Binding-site contacts:
Ligand atom C25 contacts residue TYR311 of chain 1.D at 3.9 Å (hydrophobic).
Ligand atom C02 contacts residue SER283 of chain 1.C at 3.7 Å.
Ligand atom C20 contacts residue ARG169 of chain 1.C at 3.3 Å.
Ligand atom N27 contacts residue SER259 of chain 1.D at 3.6 Å (h-bond).
Ligand atom C21 contacts residue ILE148 of chain 1.C at 3.5 Å (hydrophobic).
Ligand atom CL01 contacts residue SER283 of chain 1.C at 2.5 Å.
Ligand atom N27 contacts residue TRP260 of chain 1.D at 2.8 Å (h-bond).
Ligand atom CL01 contacts residue ILE284 of chain 1.C at 3.4 Å.
Ligand atom C16 contacts residue ARG169 of chain 1.C at 3.8 Å.
Ligand atom C02 contacts residue ASP281 of chain 1.C at 3.8 Å.
Ligand atom CL01 contacts residue ASP281 of chain 1.C at 3.8 Å.
Ligand atom C19 contacts residue ARG169 of chain 1.C at 3.6 Å.
Ligand atom C07 contacts residue ILE148 of chain 1.C at 3.6 Å (hydrophobic).
Ligand atom C26 contacts residue TYR311 of chain 1.D at 3.5 Å (hydrophobic).
Ligand atom C23 contacts residue TYR230 of chain 1.C at 3.8 Å (hydrophobic).
Ligand atom C21 contacts residue ARG169 of chain 1.C at 3.3 Å.
Ligand atom C25 contacts residue TRP260 of chain 1.D at 3.4 Å (hydrophobic).
Ligand atom C04 contacts residue ARG273 of chain 1.C at 3.5 Å.
Ligand atom CL01 contacts residue ILE305 of chain 1.D at 3.8 Å.
Ligand atom N22 contacts residue TRP167 of chain 1.C at 3.9 Å.
Ligand atom C05 contacts residue ARG273 of chain 1.C at 3.8 Å.
Ligand atom C28 contacts residue TRP260 of chain 1.D at 3.5 Å (hydrophobic).
Ligand atom C20 contacts residue ILE148 of chain 1.C at 3.5 Å (hydrophobic).
Ligand atom C04 contacts residue ASP281 of chain 1.C at 3.3 Å.
Ligand atom C02 contacts residue ILE148 of chain 1.C at 3.5 Å (hydrophobic).
Ligand atom C18 contacts residue TRP167 of chain 1.C at 3.5 Å (hydrophobic).
Ligand atom C20 contacts residue ASP146 of chain 1.C at 3.4 Å.
Ligand atom C19 contacts residue TRP167 of chain 1.C at 3.2 Å (hydrophobic).
Ligand atom O10 contacts residue ARG169 of chain 1.C at 2.9 Å (salt-bridge).
Ligand atom C03 contacts residue ASP281 of chain 1.C at 3.1 Å.
Ligand atom C03 contacts residue SER283 of chain 1.C at 3.8 Å.
Ligand atom CL01 contacts residue ILE148 of chain 1.C at 3.8 Å.
Ligand atom C29 contacts residue TRP260 of chain 1.D at 3.5 Å (hydrophobic).
Ligand atom C02 contacts residue ILE305 of chain 1.D at 3.6 Å (hydrophobic).
Ligand atom C07 contacts residue ILE305 of chain 1.D at 3.5 Å (hydrophobic).
Ligand atom N22 contacts residue TYR230 of chain 1.C at 3.6 Å.
Ligand atom C17 contacts residue ARG169 of chain 1.C at 4.0 Å.
Ligand atom C18 contacts residue ARG169 of chain 1.C at 3.9 Å.
Ligand atom C25 contacts residue TYR230 of chain 1.C at 3.8 Å (hydrophobic).
Ligand atom C26 contacts residue TRP260 of chain 1.D at 3.1 Å (hydrophobic).

A small-molecule ligand and the protein it binds are described below.
Small molecule (SMILES): O=S(=O)(c1cccc(Cl)c1)n1ccc2c(N3CCNCC3)nc3ccccc3c21

Sequence of chain 1.D:
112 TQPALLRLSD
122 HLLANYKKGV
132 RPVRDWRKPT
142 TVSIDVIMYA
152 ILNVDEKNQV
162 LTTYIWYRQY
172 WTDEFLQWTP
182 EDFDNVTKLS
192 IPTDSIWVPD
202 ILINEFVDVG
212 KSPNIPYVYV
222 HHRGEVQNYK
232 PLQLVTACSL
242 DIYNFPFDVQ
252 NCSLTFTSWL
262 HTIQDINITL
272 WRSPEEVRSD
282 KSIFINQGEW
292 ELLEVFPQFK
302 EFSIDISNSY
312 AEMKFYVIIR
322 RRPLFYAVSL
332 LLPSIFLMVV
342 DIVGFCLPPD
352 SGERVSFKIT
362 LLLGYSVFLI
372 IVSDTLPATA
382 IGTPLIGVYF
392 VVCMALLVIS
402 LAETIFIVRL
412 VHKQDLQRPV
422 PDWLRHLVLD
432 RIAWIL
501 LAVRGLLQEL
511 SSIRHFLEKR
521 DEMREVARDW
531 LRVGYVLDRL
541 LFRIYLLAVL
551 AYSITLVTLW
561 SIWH

Sequence of chain 1.C:
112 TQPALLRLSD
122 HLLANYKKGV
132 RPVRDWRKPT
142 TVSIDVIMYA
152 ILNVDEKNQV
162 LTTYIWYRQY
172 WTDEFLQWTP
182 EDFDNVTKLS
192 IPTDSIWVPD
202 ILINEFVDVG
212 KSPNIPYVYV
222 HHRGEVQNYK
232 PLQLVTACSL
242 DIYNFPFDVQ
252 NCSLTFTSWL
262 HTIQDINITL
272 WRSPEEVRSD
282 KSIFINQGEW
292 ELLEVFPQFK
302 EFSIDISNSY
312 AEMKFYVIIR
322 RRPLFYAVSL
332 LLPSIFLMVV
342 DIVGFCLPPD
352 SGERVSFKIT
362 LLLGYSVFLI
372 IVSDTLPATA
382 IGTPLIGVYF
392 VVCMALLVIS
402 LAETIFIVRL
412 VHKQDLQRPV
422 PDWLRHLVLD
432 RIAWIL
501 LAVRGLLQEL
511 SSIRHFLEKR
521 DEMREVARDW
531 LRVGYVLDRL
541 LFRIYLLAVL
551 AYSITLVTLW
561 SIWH